Sequence of chain 1.A:
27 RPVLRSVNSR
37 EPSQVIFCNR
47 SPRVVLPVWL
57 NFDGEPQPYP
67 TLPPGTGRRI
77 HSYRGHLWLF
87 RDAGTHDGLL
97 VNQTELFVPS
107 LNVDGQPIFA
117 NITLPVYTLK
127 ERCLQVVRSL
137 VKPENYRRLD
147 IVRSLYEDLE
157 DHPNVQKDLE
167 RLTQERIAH

Sequence of chain 1.D:
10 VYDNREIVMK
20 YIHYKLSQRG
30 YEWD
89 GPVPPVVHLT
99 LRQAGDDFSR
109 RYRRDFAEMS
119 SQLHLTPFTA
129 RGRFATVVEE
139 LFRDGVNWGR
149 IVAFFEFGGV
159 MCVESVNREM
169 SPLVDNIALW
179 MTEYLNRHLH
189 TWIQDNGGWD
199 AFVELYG

A small-molecule ligand and the protein it binds are described below.
Small molecule (SMILES): Cc1ncsc1-c1ccc([C@H](C)NC(=O)[C@@H]2C[C@H](O)CN2C(=O)[C@@H](NC(=O)CN2CCN(CC(=O)N3CCN(C[C@]4(C)CCC(c5ccc(Cl)cc5)=C(CN5CCN(c6ccc(C(=O)NS(=O)(=O)c7ccc(N[C@H](CCN8C[C@H]9C[C@@H]8CO9)CSc8ccccc8)c(S(=O)(=O)C(F)(F)F)c7)cc6)CC5)C4)CC3)CC2)C(C)(C)C)cc1

Binding-site contacts:
Ligand atom F09 contacts residue LEU203 of chain 1.D at 3.4 Å.
Ligand atom C94 contacts residue ILE76 of chain 1.A at 3.4 Å (hydrophobic).
Ligand atom C61 contacts residue GLN120 of chain 1.D at 3.2 Å.
Ligand atom C88 contacts residue ILE76 of chain 1.A at 3.4 Å (hydrophobic).
Ligand atom O99 contacts residue SER78 of chain 1.A at 3.4 Å (h-bond).
Ligand atom F10 contacts residue LEU203 of chain 1.D at 3.5 Å.
Ligand atom O99 contacts residue HIS82 of chain 1.A at 2.9 Å (h-bond).
Ligand atom C97 contacts residue HIS77 of chain 1.A at 3.4 Å.
Ligand atom F09 contacts residue TYR204 of chain 1.D at 3.5 Å.
Ligand atom O07 contacts residue TYR204 of chain 1.D at 3.2 Å.
Ligand atom C04 contacts residue GLY147 of chain 1.D at 3.4 Å.
Ligand atom CAD contacts residue TYR110 of chain 1.D at 3.2 Å (hydrophobic).
Ligand atom C64 contacts residue GLU116 of chain 1.D at 3.3 Å.
Ligand atom C70 contacts residue TYR79 of chain 1.A at 3.3 Å (hydrophobic).
Ligand atom O99 contacts residue TRP55 of chain 1.A at 3.0 Å (h-bond).
Ligand atom C26 contacts residue TYR204 of chain 1.D at 3.4 Å (hydrophobic).
Ligand atom O01 contacts residue GLY147 of chain 1.D at 3.0 Å (h-bond).
Ligand atom CAC contacts residue TYR110 of chain 1.D at 3.4 Å (hydrophobic).
Ligand atom C98 contacts residue HIS82 of chain 1.A at 3.2 Å.
Ligand atom N81 contacts residue HIS77 of chain 1.A at 3.0 Å (h-bond).
Ligand atom C92 contacts residue PRO66 of chain 1.A at 3.5 Å (hydrophobic).
Ligand atom C38 contacts residue GLY147 of chain 1.D at 3.5 Å.
Ligand atom C66 contacts residue GLU116 of chain 1.D at 3.4 Å.
Ligand atom O23 contacts residue TYR204 of chain 1.D at 3.5 Å.
Ligand atom O99 contacts residue TRP84 of chain 1.A at 3.4 Å.
Ligand atom C79 contacts residue HIS77 of chain 1.A at 3.3 Å.
Ligand atom C80 contacts residue TYR65 of chain 1.A at 3.5 Å (hydrophobic).
Ligand atom F11 contacts residue TRP146 of chain 1.D at 3.4 Å.
Ligand atom C80 contacts residue HIS77 of chain 1.A at 3.5 Å.
Ligand atom C24 contacts residue TYR204 of chain 1.D at 3.3 Å (hydrophobic).
Ligand atom OA2 contacts residue TYR79 of chain 1.A at 3.3 Å.
Ligand atom N35 contacts residue GLY147 of chain 1.D at 3.3 Å.
Ligand atom O12 contacts residue TRP146 of chain 1.D at 3.5 Å (h-bond).
Ligand atom N91 contacts residue PRO66 of chain 1.A at 3.0 Å (h-bond).
Ligand atom C77 contacts residue TYR79 of chain 1.A at 3.5 Å (hydrophobic).
Ligand atom O01 contacts residue ASN145 of chain 1.D at 3.0 Å (h-bond).
Ligand atom O96 contacts residue TYR65 of chain 1.A at 2.5 Å (h-bond).
Ligand atom CAC contacts residue PHE106 of chain 1.D at 3.4 Å (hydrophobic).
Ligand atom N65 contacts residue GLU116 of chain 1.D at 3.1 Å (salt-bridge).
Ligand atom S28 contacts residue ASP105 of chain 1.D at 3.1 Å (salt-bridge).